Sequence of chain 2.A:
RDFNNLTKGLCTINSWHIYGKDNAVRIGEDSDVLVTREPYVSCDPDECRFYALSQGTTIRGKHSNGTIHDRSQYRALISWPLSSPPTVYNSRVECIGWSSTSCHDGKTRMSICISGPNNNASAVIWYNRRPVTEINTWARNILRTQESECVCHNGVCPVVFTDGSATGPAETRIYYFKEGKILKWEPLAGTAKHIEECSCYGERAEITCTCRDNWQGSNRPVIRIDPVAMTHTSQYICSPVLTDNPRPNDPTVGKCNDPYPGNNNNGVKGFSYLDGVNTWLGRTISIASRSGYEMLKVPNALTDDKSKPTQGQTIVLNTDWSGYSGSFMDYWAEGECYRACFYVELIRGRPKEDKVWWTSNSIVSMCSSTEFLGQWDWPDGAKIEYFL

Binding-site contacts:
Ligand atom C6 contacts residue BMA3 of chain 1.B at 4.3 Å.
Ligand atom C5 contacts residue PRO309 of chain 2.A at 4.2 Å (hydrophobic).
Ligand atom O5 contacts residue BMA3 of chain 1.B at 2.4 Å (h-bond).
Ligand atom C6 contacts residue PRO309 of chain 2.A at 3.7 Å (hydrophobic).
Ligand atom C5 contacts residue BMA3 of chain 1.B at 3.0 Å.
Ligand atom C5 contacts residue THR310 of chain 2.A at 3.6 Å.
Ligand atom C4 contacts residue BMA3 of chain 1.B at 3.5 Å.
Ligand atom C1 contacts residue BMA3 of chain 1.B at 3.0 Å.
Ligand atom C6 contacts residue THR310 of chain 2.A at 4.2 Å.
Ligand atom O2 contacts residue BMA3 of chain 1.B at 4.2 Å.
Ligand atom O4 contacts residue THR310 of chain 2.A at 3.7 Å.
Ligand atom O3 contacts residue BMA3 of chain 1.B at 4.2 Å.
Ligand atom C2 contacts residue BMA3 of chain 1.B at 2.8 Å.
Ligand atom O4 contacts residue BMA3 of chain 1.B at 4.4 Å.
Ligand atom C4 contacts residue THR310 of chain 2.A at 4.1 Å.
Ligand atom C3 contacts residue THR310 of chain 2.A at 4.3 Å.
Ligand atom C3 contacts residue BMA3 of chain 1.B at 2.9 Å.
Ligand atom O5 contacts residue THR310 of chain 2.A at 4.5 Å.

A small-molecule ligand and the protein it binds are described below.
Small molecule (SMILES): OC[C@H]1O[C@H](O)[C@@H](O)[C@@H](O)[C@@H]1O